Sequence of chain 28.D:
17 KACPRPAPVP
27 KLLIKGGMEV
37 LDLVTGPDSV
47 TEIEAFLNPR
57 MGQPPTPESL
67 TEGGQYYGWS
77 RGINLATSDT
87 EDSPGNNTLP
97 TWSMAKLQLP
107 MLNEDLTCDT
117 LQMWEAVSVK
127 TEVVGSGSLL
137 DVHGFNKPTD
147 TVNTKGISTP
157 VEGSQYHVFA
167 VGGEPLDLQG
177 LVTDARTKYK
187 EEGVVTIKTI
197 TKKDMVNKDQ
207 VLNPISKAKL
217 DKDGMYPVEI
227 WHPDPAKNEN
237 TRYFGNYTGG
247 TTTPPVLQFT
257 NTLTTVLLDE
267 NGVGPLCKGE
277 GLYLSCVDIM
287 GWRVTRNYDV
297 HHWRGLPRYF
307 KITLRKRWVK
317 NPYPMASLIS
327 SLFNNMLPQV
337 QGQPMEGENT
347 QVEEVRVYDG

This small molecule binds to this protein.
Small molecule (SMILES): CC(=O)N[C@H]1[C@H]([C@H](O)[C@H](O)CO)O[C@@](O[C@H]2[C@@H](O)[C@@H](CO)O[C@@H](O[C@H]3[C@H](O)[C@@H](O)[C@H](O)O[C@@H]3CO)[C@@H]2O)(C(=O)O)C[C@@H]1O

Sequence of chain 28.C:
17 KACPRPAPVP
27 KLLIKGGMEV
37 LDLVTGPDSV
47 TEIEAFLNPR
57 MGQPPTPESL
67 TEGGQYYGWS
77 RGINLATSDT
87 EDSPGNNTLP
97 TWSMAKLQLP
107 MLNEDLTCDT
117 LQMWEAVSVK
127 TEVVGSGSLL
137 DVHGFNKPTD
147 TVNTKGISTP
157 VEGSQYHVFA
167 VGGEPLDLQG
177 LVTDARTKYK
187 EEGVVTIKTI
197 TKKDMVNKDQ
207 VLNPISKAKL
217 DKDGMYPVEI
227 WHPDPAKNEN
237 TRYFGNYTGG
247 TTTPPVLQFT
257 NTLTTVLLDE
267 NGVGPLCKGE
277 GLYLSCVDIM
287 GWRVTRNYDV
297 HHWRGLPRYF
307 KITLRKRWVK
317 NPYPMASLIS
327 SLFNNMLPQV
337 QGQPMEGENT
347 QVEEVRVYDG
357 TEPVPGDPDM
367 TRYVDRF

Binding-site contacts:
Ligand atom O4 contacts residue HIS298 of chain 28.C at 3.2 Å (h-bond).
Ligand atom C3 contacts residue GLY78 of chain 28.C at 3.9 Å.
Ligand atom O1A contacts residue HIS298 of chain 28.C at 4.3 Å.
Ligand atom C1 contacts residue TYR72 of chain 28.C at 4.3 Å (hydrophobic).
Ligand atom C1 contacts residue ARG77 of chain 28.C at 3.3 Å.
Ligand atom O4 contacts residue GLY78 of chain 28.C at 3.1 Å.
Ligand atom C5 contacts residue TYR72 of chain 28.C at 3.6 Å (hydrophobic).
Ligand atom C11 contacts residue TYR72 of chain 28.C at 4.3 Å (hydrophobic).
Ligand atom C6 contacts residue TYR72 of chain 28.C at 3.9 Å (hydrophobic).
Ligand atom C4 contacts residue HIS298 of chain 28.C at 3.8 Å.
Ligand atom O4 contacts residue ARG289 of chain 28.C at 4.4 Å.
Ligand atom O4 contacts residue ILE79 of chain 28.C at 3.7 Å.
Ligand atom C3 contacts residue HIS298 of chain 28.C at 3.5 Å.
Ligand atom O4 contacts residue ASN80 of chain 28.C at 4.3 Å.
Ligand atom O1B contacts residue TYR72 of chain 28.C at 4.4 Å.
Ligand atom C2 contacts residue GLY78 of chain 28.C at 4.1 Å.
Ligand atom O1A contacts residue ARG77 of chain 28.C at 3.0 Å (salt-bridge).
Ligand atom O9 contacts residue ARG77 of chain 28.C at 3.8 Å.
Ligand atom O10 contacts residue THR291 of chain 28.C at 4.4 Å.
Ligand atom C4 contacts residue ARG77 of chain 28.C at 4.4 Å.
Ligand atom C1 contacts residue GLY78 of chain 28.C at 4.2 Å.
Ligand atom C6 contacts residue ASN93 of chain 28.C at 3.7 Å.
Ligand atom O4 contacts residue THR291 of chain 28.C at 3.3 Å.
Ligand atom C4 contacts residue TYR72 of chain 28.C at 3.4 Å (hydrophobic).
Ligand atom C4 contacts residue GLY78 of chain 28.C at 3.2 Å.
Ligand atom O6 contacts residue ASN93 of chain 28.C at 3.4 Å (h-bond).
Ligand atom C3 contacts residue GLY78 of chain 28.C at 4.3 Å.
Ligand atom O1A contacts residue GLY78 of chain 28.C at 3.8 Å.
Ligand atom O1B contacts residue ARG77 of chain 28.C at 2.7 Å (salt-bridge).
Ligand atom O10 contacts residue ASN293 of chain 28.C at 4.5 Å.
Ligand atom N5 contacts residue TYR72 of chain 28.C at 3.1 Å (h-bond).
Ligand atom O1A contacts residue TYR72 of chain 28.C at 3.6 Å.
Ligand atom O3 contacts residue GLY78 of chain 28.C at 3.4 Å.
Ligand atom C11 contacts residue ASP85 of chain 28.D at 4.0 Å.
Ligand atom O4 contacts residue TYR72 of chain 28.C at 3.8 Å.
Ligand atom C3 contacts residue ARG77 of chain 28.C at 4.2 Å.
Ligand atom C10 contacts residue TYR72 of chain 28.C at 4.0 Å (hydrophobic).
Ligand atom O8 contacts residue ARG77 of chain 28.C at 3.6 Å (salt-bridge).
Ligand atom O3 contacts residue VAL296 of chain 28.C at 4.4 Å.
Ligand atom C2 contacts residue ARG77 of chain 28.C at 4.4 Å.